The protein below binds the small molecule below.
Small molecule (SMILES): Cc1nc2ccccc2c(=O)[nH]1

Sequence of chain 1.A:
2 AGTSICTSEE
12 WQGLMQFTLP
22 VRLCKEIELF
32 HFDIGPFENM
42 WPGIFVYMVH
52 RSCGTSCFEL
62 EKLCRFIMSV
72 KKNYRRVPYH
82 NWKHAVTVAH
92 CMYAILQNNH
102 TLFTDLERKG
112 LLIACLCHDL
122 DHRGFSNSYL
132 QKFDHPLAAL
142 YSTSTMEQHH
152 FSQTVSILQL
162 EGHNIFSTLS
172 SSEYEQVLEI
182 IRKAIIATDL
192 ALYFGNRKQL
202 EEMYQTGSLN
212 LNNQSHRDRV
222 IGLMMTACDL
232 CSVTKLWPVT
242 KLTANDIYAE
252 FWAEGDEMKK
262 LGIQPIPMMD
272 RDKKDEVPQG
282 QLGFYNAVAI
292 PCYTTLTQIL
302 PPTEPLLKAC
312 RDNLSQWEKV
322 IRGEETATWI

Binding-site contacts:
Ligand atom OAC contacts residue LEU191 of chain 1.A at 4.3 Å.
Ligand atom CAH contacts residue VAL234 of chain 1.A at 4.0 Å (hydrophobic).
Ligand atom CAK contacts residue PHE285 of chain 1.A at 4.0 Å (hydrophobic).
Ligand atom OAC contacts residue LEU231 of chain 1.A at 4.2 Å.
Ligand atom CAK contacts residue GLN282 of chain 1.A at 3.8 Å.
Ligand atom CAL contacts residue TYR80 of chain 1.A at 4.2 Å (hydrophobic).
Ligand atom CAL contacts residue PHE285 of chain 1.A at 4.1 Å (hydrophobic).
Ligand atom CAG contacts residue PHE285 of chain 1.A at 4.4 Å (hydrophobic).
Ligand atom CAW contacts residue ILE248 of chain 1.A at 4.0 Å (hydrophobic).
Ligand atom CAN contacts residue TYR249 of chain 1.A at 4.2 Å (hydrophobic).
Ligand atom CAV contacts residue PHE285 of chain 1.A at 3.5 Å (hydrophobic).
Ligand atom CAH contacts residue LEU231 of chain 1.A at 4.2 Å (hydrophobic).
Ligand atom CAH contacts residue ILE248 of chain 1.A at 3.6 Å (hydrophobic).
Ligand atom CAN contacts residue GLN282 of chain 1.A at 3.8 Å.
Ligand atom CAN contacts residue PHE285 of chain 1.A at 3.8 Å (hydrophobic).
Ligand atom CAL contacts residue LEU231 of chain 1.A at 3.8 Å (hydrophobic).
Ligand atom CAH contacts residue TYR80 of chain 1.A at 4.1 Å (hydrophobic).
Ligand atom NAQ contacts residue PHE285 of chain 1.A at 3.5 Å.
Ligand atom CAV contacts residue ILE248 of chain 1.A at 3.9 Å (hydrophobic).
Ligand atom NAQ contacts residue PHE252 of chain 1.A at 4.0 Å.
Ligand atom CAN contacts residue MET269 of chain 1.A at 3.6 Å (hydrophobic).
Ligand atom NAO contacts residue PHE285 of chain 1.A at 3.6 Å.
Ligand atom CAT contacts residue PHE252 of chain 1.A at 4.2 Å (hydrophobic).
Ligand atom CAN contacts residue PHE252 of chain 1.A at 4.0 Å (hydrophobic).
Ligand atom CAW contacts residue PHE285 of chain 1.A at 3.6 Å (hydrophobic).
Ligand atom CAK contacts residue ILE248 of chain 1.A at 3.6 Å (hydrophobic).
Ligand atom CAT contacts residue PHE285 of chain 1.A at 3.7 Å (hydrophobic).
Ligand atom CAH contacts residue SER233 of chain 1.A at 3.4 Å.
Ligand atom CAL contacts residue ILE248 of chain 1.A at 3.9 Å (hydrophobic).
Ligand atom CAG contacts residue VAL234 of chain 1.A at 3.4 Å (hydrophobic).
Ligand atom NAO contacts residue GLN282 of chain 1.A at 3.3 Å (h-bond).
Ligand atom CAU contacts residue PHE285 of chain 1.A at 3.5 Å (hydrophobic).
Ligand atom CAV contacts residue GLN282 of chain 1.A at 4.3 Å.
Ligand atom CAH contacts residue PHE285 of chain 1.A at 4.5 Å (hydrophobic).
Ligand atom CAG contacts residue ILE248 of chain 1.A at 3.4 Å (hydrophobic).
Ligand atom CAT contacts residue GLN282 of chain 1.A at 4.0 Å.
Ligand atom CAG contacts residue SER233 of chain 1.A at 3.4 Å.
Ligand atom CAK contacts residue VAL234 of chain 1.A at 4.0 Å (hydrophobic).
Ligand atom OAC contacts residue PHE285 of chain 1.A at 3.9 Å.